The small molecule below binds the protein below.
Small molecule (SMILES): CC(=O)N[C@H]1[C@H](O[C@H]2[C@H](O)[C@@H](NC(C)=O)CO[C@@H]2CO)O[C@H](CO)[C@@H](O)[C@@H]1O

Sequence of chain 1.B:
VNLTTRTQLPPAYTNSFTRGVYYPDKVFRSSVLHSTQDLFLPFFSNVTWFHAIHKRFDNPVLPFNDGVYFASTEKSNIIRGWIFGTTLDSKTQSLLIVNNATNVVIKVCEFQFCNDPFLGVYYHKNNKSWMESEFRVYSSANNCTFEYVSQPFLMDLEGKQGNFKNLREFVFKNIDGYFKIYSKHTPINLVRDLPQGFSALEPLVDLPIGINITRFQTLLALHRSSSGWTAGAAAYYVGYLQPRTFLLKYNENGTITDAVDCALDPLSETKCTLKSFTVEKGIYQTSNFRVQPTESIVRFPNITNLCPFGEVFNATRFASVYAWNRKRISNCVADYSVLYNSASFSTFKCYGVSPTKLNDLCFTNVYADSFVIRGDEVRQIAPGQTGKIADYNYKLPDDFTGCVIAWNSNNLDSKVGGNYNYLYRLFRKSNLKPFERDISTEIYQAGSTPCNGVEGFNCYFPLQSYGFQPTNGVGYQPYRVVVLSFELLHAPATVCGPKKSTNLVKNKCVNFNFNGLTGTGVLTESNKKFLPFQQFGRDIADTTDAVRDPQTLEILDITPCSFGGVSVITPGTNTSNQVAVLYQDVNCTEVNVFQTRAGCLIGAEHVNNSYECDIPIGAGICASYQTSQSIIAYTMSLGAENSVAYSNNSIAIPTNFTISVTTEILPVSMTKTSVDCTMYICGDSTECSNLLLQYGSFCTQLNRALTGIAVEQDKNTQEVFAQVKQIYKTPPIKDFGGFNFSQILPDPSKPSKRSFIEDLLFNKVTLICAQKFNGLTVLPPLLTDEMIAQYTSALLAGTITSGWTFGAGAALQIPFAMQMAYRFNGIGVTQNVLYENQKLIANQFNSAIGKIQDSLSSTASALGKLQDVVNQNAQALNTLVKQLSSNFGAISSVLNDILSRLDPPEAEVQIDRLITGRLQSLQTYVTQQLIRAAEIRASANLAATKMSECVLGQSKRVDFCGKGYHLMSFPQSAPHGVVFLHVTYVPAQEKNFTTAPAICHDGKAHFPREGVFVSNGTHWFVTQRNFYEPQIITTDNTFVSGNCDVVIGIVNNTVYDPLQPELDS

Binding-site contacts:
Ligand atom C1 contacts residue ASN801 of chain 1.B at 1.4 Å.
Ligand atom O5 contacts residue ASN801 of chain 1.B at 2.4 Å (h-bond).
Ligand atom C5 contacts residue ASN801 of chain 1.B at 3.7 Å.
Ligand atom C4 contacts residue ASN801 of chain 1.B at 4.2 Å.
Ligand atom C3 contacts residue ASN801 of chain 1.B at 3.8 Å.
Ligand atom C1 contacts residue SER803 of chain 1.B at 3.5 Å.
Ligand atom O7 contacts residue SER803 of chain 1.B at 3.7 Å.
Ligand atom C6 contacts residue GLN804 of chain 1.B at 3.9 Å.
Ligand atom O7 contacts residue ASN801 of chain 1.B at 3.1 Å (h-bond).
Ligand atom O6 contacts residue GLN804 of chain 1.B at 4.2 Å.
Ligand atom N2 contacts residue ASN801 of chain 1.B at 2.9 Å (h-bond).
Ligand atom C7 contacts residue ASN801 of chain 1.B at 3.2 Å.
Ligand atom C2 contacts residue ASN801 of chain 1.B at 2.5 Å.
Ligand atom O5 contacts residue SER803 of chain 1.B at 3.7 Å.
Ligand atom C5 contacts residue SER803 of chain 1.B at 3.9 Å.
Ligand atom C8 contacts residue ASN801 of chain 1.B at 3.8 Å.